This small molecule binds to this protein.
Small molecule (SMILES): O=C1CNC(=O)N1

Binding-site contacts:
Ligand atom N1 contacts residue TYR164 of chain 3.A at 4.2 Å.
Ligand atom C1 contacts residue GLY166 of chain 3.A at 4.1 Å.
Ligand atom O1 contacts residue TRP130 of chain 3.A at 3.9 Å.
Ligand atom O1 contacts residue ASN34 of chain 3.A at 3.8 Å.
Ligand atom N1 contacts residue TRP130 of chain 3.A at 2.7 Å (h-bond).
Ligand atom O contacts residue HIS126 of chain 3.A at 3.8 Å.
Ligand atom O1 contacts residue GLU36 of chain 3.A at 2.6 Å (salt-bridge).
Ligand atom N contacts residue MET218 of chain 3.A at 4.5 Å.
Ligand atom N1 contacts residue HIS126 of chain 3.A at 3.1 Å (h-bond).
Ligand atom N contacts residue HIS259 of chain 3.A at 4.5 Å.
Ligand atom O1 contacts residue HIS259 of chain 3.A at 2.8 Å (h-bond).
Ligand atom C contacts residue TYR164 of chain 3.A at 4.4 Å (hydrophobic).
Ligand atom O contacts residue ARG167 of chain 3.A at 3.0 Å (salt-bridge).
Ligand atom C1 contacts residue PHE53 of chain 3.A at 3.8 Å (hydrophobic).
Ligand atom O contacts residue TRP130 of chain 3.A at 3.5 Å (h-bond).
Ligand atom C1 contacts residue TRP130 of chain 3.A at 4.3 Å (hydrophobic).
Ligand atom N contacts residue PHE53 of chain 3.A at 3.9 Å.
Ligand atom O1 contacts residue LEU54 of chain 3.A at 4.3 Å.
Ligand atom C contacts residue GLY166 of chain 3.A at 3.7 Å.
Ligand atom N contacts residue TYR164 of chain 3.A at 4.4 Å.
Ligand atom C1 contacts residue ARG167 of chain 3.A at 4.1 Å.
Ligand atom N contacts residue TRP130 of chain 3.A at 4.0 Å.
Ligand atom C contacts residue ARG167 of chain 3.A at 4.0 Å.
Ligand atom C contacts residue TRP130 of chain 3.A at 3.2 Å (hydrophobic).
Ligand atom N contacts residue LEU54 of chain 3.A at 4.4 Å.
Ligand atom O1 contacts residue HIS126 of chain 3.A at 4.0 Å.
Ligand atom C2 contacts residue GLU36 of chain 3.A at 3.3 Å.
Ligand atom C1 contacts residue TYR164 of chain 3.A at 4.3 Å (hydrophobic).
Ligand atom C2 contacts residue HIS259 of chain 3.A at 4.0 Å.
Ligand atom C2 contacts residue TRP130 of chain 3.A at 3.5 Å (hydrophobic).
Ligand atom C contacts residue HIS126 of chain 3.A at 3.9 Å.
Ligand atom C2 contacts residue HIS126 of chain 3.A at 4.0 Å.
Ligand atom O contacts residue GLY166 of chain 3.A at 3.1 Å.
Ligand atom N1 contacts residue GLU36 of chain 3.A at 3.3 Å (salt-bridge).
Ligand atom O contacts residue THR165 of chain 3.A at 2.8 Å (h-bond).
Ligand atom C contacts residue THR165 of chain 3.A at 3.8 Å.
Ligand atom N1 contacts residue GLY166 of chain 3.A at 4.5 Å.
Ligand atom N1 contacts residue THR165 of chain 3.A at 4.0 Å.

Sequence of chain 3.A:
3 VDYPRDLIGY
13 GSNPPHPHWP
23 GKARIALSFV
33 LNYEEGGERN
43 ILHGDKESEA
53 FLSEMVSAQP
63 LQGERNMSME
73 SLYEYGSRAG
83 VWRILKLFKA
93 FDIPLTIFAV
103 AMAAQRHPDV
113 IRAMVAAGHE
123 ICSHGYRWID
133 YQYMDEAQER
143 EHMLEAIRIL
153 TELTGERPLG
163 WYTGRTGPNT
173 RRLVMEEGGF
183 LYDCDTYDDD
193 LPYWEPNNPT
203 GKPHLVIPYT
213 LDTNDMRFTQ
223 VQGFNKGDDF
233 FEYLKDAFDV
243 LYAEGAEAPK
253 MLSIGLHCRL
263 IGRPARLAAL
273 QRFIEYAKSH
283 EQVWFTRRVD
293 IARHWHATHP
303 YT